Binding-site contacts:
Ligand atom O7 contacts residue ASN118 of chain 30.E at 3.4 Å (h-bond).
Ligand atom O6 contacts residue ASN118 of chain 30.E at 4.1 Å.
Ligand atom C8 contacts residue ASN118 of chain 30.E at 4.3 Å.
Ligand atom C1 contacts residue SER66 of chain 30.E at 4.4 Å.
Ligand atom O5 contacts residue THR120 of chain 30.E at 3.7 Å.
Ligand atom O6 contacts residue PHE119 of chain 30.E at 3.2 Å (h-bond).
Ligand atom C5 contacts residue THR120 of chain 30.E at 4.5 Å.
Ligand atom C8 contacts residue TYR90 of chain 30.E at 3.6 Å (hydrophobic).
Ligand atom O7 contacts residue SER66 of chain 30.E at 3.6 Å.
Ligand atom C7 contacts residue TYR90 of chain 30.E at 4.2 Å (hydrophobic).
Ligand atom N2 contacts residue ASN118 of chain 30.E at 2.9 Å (h-bond).
Ligand atom C3 contacts residue ASN118 of chain 30.E at 3.8 Å.
Ligand atom C6 contacts residue THR120 of chain 30.E at 4.0 Å.
Ligand atom O5 contacts residue SER66 of chain 30.E at 4.3 Å.
Ligand atom O6 contacts residue THR120 of chain 30.E at 3.5 Å (h-bond).
Ligand atom C2 contacts residue ASN118 of chain 30.E at 2.5 Å.
Ligand atom C1 contacts residue ASN118 of chain 30.E at 1.4 Å.
Ligand atom C5 contacts residue ASN118 of chain 30.E at 3.6 Å.
Ligand atom O6 contacts residue THR89 of chain 30.E at 3.8 Å.
Ligand atom N2 contacts residue TYR90 of chain 30.E at 4.2 Å.
Ligand atom O5 contacts residue ASN118 of chain 30.E at 2.4 Å (h-bond).
Ligand atom C8 contacts residue ASP67 of chain 30.E at 4.0 Å.
Ligand atom C4 contacts residue ASN118 of chain 30.E at 4.2 Å.
Ligand atom C7 contacts residue ASP67 of chain 30.E at 4.3 Å.
Ligand atom C7 contacts residue ASN118 of chain 30.E at 3.3 Å.
Ligand atom O7 contacts residue ASP67 of chain 30.E at 4.3 Å.

Sequence of chain 30.E:
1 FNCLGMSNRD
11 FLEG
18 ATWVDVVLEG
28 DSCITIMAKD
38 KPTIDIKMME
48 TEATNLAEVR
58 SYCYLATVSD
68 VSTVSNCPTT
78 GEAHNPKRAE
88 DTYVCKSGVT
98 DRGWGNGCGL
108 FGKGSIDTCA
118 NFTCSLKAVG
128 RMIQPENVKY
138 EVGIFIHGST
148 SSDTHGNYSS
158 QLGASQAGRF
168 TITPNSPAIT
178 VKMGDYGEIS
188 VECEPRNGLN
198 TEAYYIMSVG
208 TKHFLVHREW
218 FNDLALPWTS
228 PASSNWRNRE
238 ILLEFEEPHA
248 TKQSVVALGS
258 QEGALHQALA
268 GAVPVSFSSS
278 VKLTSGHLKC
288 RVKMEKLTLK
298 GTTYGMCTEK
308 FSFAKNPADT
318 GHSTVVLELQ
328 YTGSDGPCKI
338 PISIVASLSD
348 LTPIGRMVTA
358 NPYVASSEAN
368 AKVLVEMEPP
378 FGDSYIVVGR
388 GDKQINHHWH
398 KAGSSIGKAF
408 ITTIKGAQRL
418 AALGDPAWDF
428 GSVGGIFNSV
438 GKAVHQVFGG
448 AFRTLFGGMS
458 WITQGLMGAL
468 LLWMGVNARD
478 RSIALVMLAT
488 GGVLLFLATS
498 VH

A protein and the small-molecule ligand that binds it are described below.
Small molecule (SMILES): CC(=O)N[C@@H]1[C@@H](O)[C@H](O)[C@@H](CO)O[C@H]1O